This small molecule binds to this protein.
Small molecule (SMILES): CCN(CC)P(=O)(O)O

Binding-site contacts:
Ligand atom P contacts residue ALA199 of chain 7.A at 3.5 Å.
Ligand atom O2 contacts residue HIS438 of chain 7.A at 2.8 Å (h-bond).
Ligand atom O2 contacts residue GLY116 of chain 7.A at 4.2 Å.
Ligand atom C3 contacts residue HIS438 of chain 7.A at 3.9 Å.
Ligand atom OD contacts residue SER198 of chain 7.A at 2.6 Å (h-bond).
Ligand atom P contacts residue GLY117 of chain 7.A at 3.7 Å.
Ligand atom N contacts residue SER198 of chain 7.A at 2.7 Å (h-bond).
Ligand atom C4 contacts residue PHE329 of chain 7.A at 3.7 Å (hydrophobic).
Ligand atom C2 contacts residue VAL288 of chain 7.A at 3.7 Å (hydrophobic).
Ligand atom OD contacts residue ALA199 of chain 7.A at 2.9 Å (h-bond).
Ligand atom OD contacts residue GLY116 of chain 7.A at 2.7 Å (h-bond).
Ligand atom C1 contacts residue PHE398 of chain 7.A at 4.1 Å (hydrophobic).
Ligand atom C2 contacts residue TRP231 of chain 7.A at 3.3 Å (hydrophobic).
Ligand atom P contacts residue GLY116 of chain 7.A at 4.0 Å.
Ligand atom C3 contacts residue PHE329 of chain 7.A at 3.7 Å (hydrophobic).
Ligand atom OD contacts residue GLY117 of chain 7.A at 2.6 Å (h-bond).
Ligand atom N contacts residue GLY117 of chain 7.A at 3.8 Å.
Ligand atom P contacts residue SER198 of chain 7.A at 1.7 Å.
Ligand atom N contacts residue ALA199 of chain 7.A at 4.4 Å.
Ligand atom N contacts residue PHE398 of chain 7.A at 4.3 Å.
Ligand atom N contacts residue HIS438 of chain 7.A at 4.4 Å.
Ligand atom O2 contacts residue SER198 of chain 7.A at 2.5 Å (h-bond).
Ligand atom C3 contacts residue SER198 of chain 7.A at 3.5 Å.
Ligand atom C1 contacts residue ALA199 of chain 7.A at 4.3 Å (hydrophobic).
Ligand atom C1 contacts residue TRP231 of chain 7.A at 3.5 Å (hydrophobic).
Ligand atom C3 contacts residue PHE398 of chain 7.A at 3.8 Å (hydrophobic).
Ligand atom C2 contacts residue GLY117 of chain 7.A at 3.5 Å.
Ligand atom O2 contacts residue GLY117 of chain 7.A at 4.4 Å.
Ligand atom C3 contacts residue LEU286 of chain 7.A at 4.4 Å (hydrophobic).
Ligand atom OD contacts residue GLY115 of chain 7.A at 3.7 Å.
Ligand atom P contacts residue HIS438 of chain 7.A at 3.7 Å.
Ligand atom C1 contacts residue SER198 of chain 7.A at 3.1 Å.
Ligand atom C1 contacts residue GLY117 of chain 7.A at 4.2 Å.

Sequence of chain 7.A:
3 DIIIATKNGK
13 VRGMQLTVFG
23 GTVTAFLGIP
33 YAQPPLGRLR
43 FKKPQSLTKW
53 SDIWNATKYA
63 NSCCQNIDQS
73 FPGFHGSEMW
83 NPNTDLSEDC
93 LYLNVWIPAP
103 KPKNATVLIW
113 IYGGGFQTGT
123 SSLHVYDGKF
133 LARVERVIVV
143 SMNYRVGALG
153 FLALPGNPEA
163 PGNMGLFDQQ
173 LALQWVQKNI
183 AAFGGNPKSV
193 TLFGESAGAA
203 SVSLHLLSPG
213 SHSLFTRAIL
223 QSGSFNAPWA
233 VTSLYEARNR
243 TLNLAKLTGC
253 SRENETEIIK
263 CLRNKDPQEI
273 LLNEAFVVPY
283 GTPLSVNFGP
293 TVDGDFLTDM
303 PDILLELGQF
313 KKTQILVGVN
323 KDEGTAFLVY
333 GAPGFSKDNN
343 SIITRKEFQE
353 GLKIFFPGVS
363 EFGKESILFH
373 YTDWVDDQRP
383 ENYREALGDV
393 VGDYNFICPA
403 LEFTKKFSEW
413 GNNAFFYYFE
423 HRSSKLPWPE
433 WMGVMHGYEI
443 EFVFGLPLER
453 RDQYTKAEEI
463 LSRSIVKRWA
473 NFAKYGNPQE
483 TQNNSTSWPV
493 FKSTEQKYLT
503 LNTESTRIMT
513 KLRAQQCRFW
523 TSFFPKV